Binding-site contacts:
Ligand atom C5 contacts residue GLY223 of chain 1.B at 3.5 Å.
Ligand atom O42 contacts residue CYS196 of chain 1.B at 3.7 Å.
Ligand atom CL50 contacts residue TYR233 of chain 1.B at 3.4 Å.
Ligand atom C8 contacts residue GLY221 of chain 1.B at 3.2 Å.
Ligand atom C28 contacts residue GLU98 of chain 1.B at 3.5 Å.
Ligand atom C44 contacts residue GLY221 of chain 1.B at 3.8 Å.
Ligand atom O42 contacts residue GLN197 of chain 1.B at 3.4 Å (h-bond).
Ligand atom C27 contacts residue TYR100 of chain 1.B at 3.7 Å (hydrophobic).
Ligand atom CL50 contacts residue ILE232 of chain 1.B at 3.7 Å.
Ligand atom C43 contacts residue GLN197 of chain 1.B at 3.8 Å.
Ligand atom N41 contacts residue GLN197 of chain 1.B at 3.4 Å.
Ligand atom C49 contacts residue ALA195 of chain 1.B at 3.4 Å (hydrophobic).
Ligand atom C49 contacts residue GLY221 of chain 1.B at 3.7 Å.
Ligand atom C48 contacts residue ASP194 of chain 1.B at 3.5 Å.
Ligand atom C7 contacts residue GLY221 of chain 1.B at 3.5 Å.
Ligand atom O42 contacts residue SER200 of chain 1.B at 3.5 Å (h-bond).
Ligand atom C32 contacts residue PHE177 of chain 1.B at 3.8 Å (hydrophobic).
Ligand atom C49 contacts residue GLY223 of chain 1.B at 3.3 Å.
Ligand atom S46 contacts residue TRP220 of chain 1.B at 3.4 Å.
Ligand atom C9 contacts residue GLY223 of chain 1.B at 3.5 Å.
Ligand atom C37 contacts residue GLN197 of chain 1.B at 3.4 Å.
Ligand atom C1 contacts residue GLU150 of chain 1.B at 3.5 Å.
Ligand atom C7 contacts residue GLY223 of chain 1.B at 3.4 Å.
Ligand atom C14 contacts residue TRP220 of chain 1.B at 3.5 Å (hydrophobic).
Ligand atom C10 contacts residue GLY221 of chain 1.B at 3.1 Å.
Ligand atom C11 contacts residue GLU150 of chain 1.B at 3.7 Å.
Ligand atom C47 contacts residue TRP220 of chain 1.B at 3.6 Å (hydrophobic).
Ligand atom O56 contacts residue GLY221 of chain 1.B at 3.0 Å (h-bond).
Ligand atom C45 contacts residue GLY221 of chain 1.B at 3.6 Å.
Ligand atom C48 contacts residue ALA195 of chain 1.B at 3.3 Å (hydrophobic).
Ligand atom C16 contacts residue TYR100 of chain 1.B at 3.5 Å (hydrophobic).
Ligand atom C11 contacts residue ARG147 of chain 1.B at 3.3 Å.
Ligand atom CL50 contacts residue GLY231 of chain 1.B at 3.5 Å.
Ligand atom S46 contacts residue VAL218 of chain 1.B at 3.5 Å.
Ligand atom C4 contacts residue GLY223 of chain 1.B at 3.6 Å.
Ligand atom C45 contacts residue TRP220 of chain 1.B at 3.6 Å (hydrophobic).
Ligand atom C9 contacts residue GLY221 of chain 1.B at 3.4 Å.
Ligand atom O56 contacts residue TRP220 of chain 1.B at 3.5 Å.
Ligand atom N1 contacts residue GLU222 of chain 1.B at 3.6 Å.
Ligand atom C6 contacts residue GLU150 of chain 1.B at 3.5 Å.

A protein and the small-molecule ligand that binds it are described below.
Small molecule (SMILES): Cc1cccc2c(C#N)c(C(=O)NC3CCN(C(C)C)CC3)n(Cc3cc(-c4ccc(Cl)s4)on3)c12

Sequence of chain 1.B:
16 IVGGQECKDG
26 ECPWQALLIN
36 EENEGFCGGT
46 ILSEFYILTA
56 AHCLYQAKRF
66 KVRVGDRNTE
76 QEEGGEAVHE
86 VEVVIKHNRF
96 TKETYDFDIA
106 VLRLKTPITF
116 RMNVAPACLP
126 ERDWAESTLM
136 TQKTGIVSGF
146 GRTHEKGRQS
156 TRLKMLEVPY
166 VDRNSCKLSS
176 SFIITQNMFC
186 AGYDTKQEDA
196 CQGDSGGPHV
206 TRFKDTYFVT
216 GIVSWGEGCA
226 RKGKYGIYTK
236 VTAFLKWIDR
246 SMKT